Sequence of chain 2.A:
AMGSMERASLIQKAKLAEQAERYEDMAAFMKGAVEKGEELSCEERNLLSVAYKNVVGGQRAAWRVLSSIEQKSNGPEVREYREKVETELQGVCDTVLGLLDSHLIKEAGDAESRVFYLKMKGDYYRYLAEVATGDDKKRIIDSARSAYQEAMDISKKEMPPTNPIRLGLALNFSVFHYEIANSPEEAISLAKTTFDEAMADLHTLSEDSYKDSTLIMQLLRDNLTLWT

Binding-site contacts:
Ligand atom CAQ contacts residue VAL182 of chain 2.A at 4.2 Å (hydrophobic).
Ligand atom PAR contacts residue ARG60 of chain 2.A at 3.8 Å.
Ligand atom OAS contacts residue ARG133 of chain 2.A at 2.9 Å (salt-bridge).
Ligand atom OAS contacts residue ARG60 of chain 2.A at 4.2 Å.
Ligand atom CAH contacts residue ARG60 of chain 2.A at 4.3 Å.
Ligand atom CAH contacts residue ALA61 of chain 2.A at 4.2 Å (hydrophobic).
Ligand atom OAS contacts residue TYR134 of chain 2.A at 2.7 Å (h-bond).
Ligand atom OAS contacts residue ASN179 of chain 2.A at 4.2 Å.
Ligand atom OAU contacts residue ARG60 of chain 2.A at 2.8 Å (salt-bridge).
Ligand atom PAR contacts residue TYR134 of chain 2.A at 3.9 Å.
Ligand atom CAN contacts residue ARG133 of chain 2.A at 4.1 Å.
Ligand atom CAJ contacts residue ARG60 of chain 2.A at 4.0 Å.
Ligand atom CAP contacts residue VAL182 of chain 2.A at 3.8 Å (hydrophobic).
Ligand atom NAC contacts residue ARG60 of chain 2.A at 4.1 Å.
Ligand atom CAI contacts residue ALA61 of chain 2.A at 4.2 Å (hydrophobic).
Ligand atom CAF contacts residue ARG60 of chain 2.A at 3.9 Å.
Ligand atom OAT contacts residue TYR134 of chain 2.A at 4.1 Å.
Ligand atom OAV contacts residue GLY57 of chain 2.A at 3.4 Å.
Ligand atom CAO contacts residue VAL182 of chain 2.A at 3.8 Å (hydrophobic).
Ligand atom OAU contacts residue ARG133 of chain 2.A at 2.7 Å (salt-bridge).
Ligand atom CAO contacts residue ASN179 of chain 2.A at 3.2 Å.
Ligand atom CAW contacts residue GLY57 of chain 2.A at 3.8 Å.
Ligand atom CAH contacts residue GLY57 of chain 2.A at 3.3 Å.
Ligand atom CAG contacts residue ARG60 of chain 2.A at 4.2 Å.
Ligand atom OAT contacts residue LYS53 of chain 2.A at 4.3 Å.
Ligand atom CAE contacts residue ARG60 of chain 2.A at 3.8 Å.
Ligand atom CAI contacts residue GLY57 of chain 2.A at 4.2 Å.
Ligand atom CAW contacts residue LYS53 of chain 2.A at 4.1 Å.
Ligand atom OAU contacts residue TYR134 of chain 2.A at 4.0 Å.
Ligand atom CAP contacts residue LEU178 of chain 2.A at 4.0 Å (hydrophobic).
Ligand atom CAM contacts residue ARG133 of chain 2.A at 4.4 Å.
Ligand atom CAN contacts residue ASN179 of chain 2.A at 3.3 Å.
Ligand atom CAJ contacts residue ARG64 of chain 2.A at 3.6 Å.
Ligand atom CAO contacts residue LEU178 of chain 2.A at 3.8 Å (hydrophobic).
Ligand atom CAN contacts residue VAL182 of chain 2.A at 4.2 Å (hydrophobic).
Ligand atom CAI contacts residue ARG64 of chain 2.A at 4.1 Å.
Ligand atom CAI contacts residue ARG60 of chain 2.A at 4.1 Å.
Ligand atom CAG contacts residue GLY57 of chain 2.A at 3.9 Å.
Ligand atom PAR contacts residue ARG133 of chain 2.A at 3.6 Å.
Ligand atom OAT contacts residue ARG60 of chain 2.A at 3.0 Å (salt-bridge).

This protein binds this small molecule.
Small molecule (SMILES): COc1cccc(NC(=O)COc2ccccc2P(=O)(O)O)c1